Binding-site contacts:
Ligand atom N7 contacts residue ASP228 of chain 1.B at 2.7 Å (salt-bridge).
Ligand atom C8 contacts residue SER106 of chain 1.B at 3.9 Å.
Ligand atom C2 contacts residue VAL202 of chain 1.B at 4.0 Å (hydrophobic).
Ligand atom N7 contacts residue PHE182 of chain 1.B at 3.6 Å.
Ligand atom N3 contacts residue MET204 of chain 1.B at 3.4 Å.
Ligand atom N1 contacts residue GLN181 of chain 1.B at 4.0 Å.
Ligand atom C8 contacts residue SER227 of chain 1.B at 3.4 Å.
Ligand atom N7 contacts residue ALA107 of chain 1.B at 3.5 Å.
Ligand atom C6 contacts residue MET183 of chain 1.B at 3.8 Å (hydrophobic).
Ligand atom N9 contacts residue ALA107 of chain 1.B at 3.7 Å.
Ligand atom N1 contacts residue VAL202 of chain 1.B at 3.6 Å.
Ligand atom C6 contacts residue ASP228 of chain 1.B at 3.9 Å.
Ligand atom N6 contacts residue ASP228 of chain 1.B at 2.9 Å (salt-bridge).
Ligand atom C5 contacts residue ASP228 of chain 1.B at 3.8 Å.
Ligand atom N1 contacts residue PHE182 of chain 1.B at 3.6 Å.
Ligand atom C4 contacts residue GLU203 of chain 1.B at 3.9 Å.
Ligand atom C8 contacts residue PHE238 of chain 1.B at 3.9 Å (hydrophobic).
Ligand atom N6 contacts residue GLN234 of chain 1.B at 3.6 Å (h-bond).
Ligand atom C2 contacts residue MET183 of chain 1.B at 3.8 Å (hydrophobic).
Ligand atom N7 contacts residue SER227 of chain 1.B at 3.7 Å.
Ligand atom C2 contacts residue GLU203 of chain 1.B at 4.0 Å.
Ligand atom C4 contacts residue VAL202 of chain 1.B at 3.8 Å (hydrophobic).
Ligand atom C2 contacts residue PHE182 of chain 1.B at 3.9 Å (hydrophobic).
Ligand atom C6 contacts residue PHE182 of chain 1.B at 3.4 Å (hydrophobic).
Ligand atom C8 contacts residue GLY108 of chain 1.B at 3.6 Å.
Ligand atom N3 contacts residue VAL202 of chain 1.B at 3.9 Å.
Ligand atom N6 contacts residue MET183 of chain 1.B at 3.2 Å (h-bond).
Ligand atom C6 contacts residue VAL202 of chain 1.B at 4.0 Å (hydrophobic).
Ligand atom C2 contacts residue MET204 of chain 1.B at 3.8 Å (hydrophobic).
Ligand atom C2 contacts residue GLN181 of chain 1.B at 3.5 Å.
Ligand atom N9 contacts residue SER106 of chain 1.B at 4.0 Å.
Ligand atom N3 contacts residue GLU203 of chain 1.B at 3.4 Å.
Ligand atom C8 contacts residue ASP228 of chain 1.B at 3.5 Å.
Ligand atom N7 contacts residue GLY108 of chain 1.B at 3.4 Å (h-bond).
Ligand atom N6 contacts residue PHE182 of chain 1.B at 3.5 Å.
Ligand atom C8 contacts residue ALA107 of chain 1.B at 3.3 Å (hydrophobic).
Ligand atom C5 contacts residue PHE182 of chain 1.B at 3.4 Å (hydrophobic).
Ligand atom C5 contacts residue GLY108 of chain 1.B at 3.7 Å.
Ligand atom C4 contacts residue PHE182 of chain 1.B at 4.0 Å (hydrophobic).
Ligand atom N1 contacts residue MET183 of chain 1.B at 3.0 Å (h-bond).

Sequence of chain 1.B:
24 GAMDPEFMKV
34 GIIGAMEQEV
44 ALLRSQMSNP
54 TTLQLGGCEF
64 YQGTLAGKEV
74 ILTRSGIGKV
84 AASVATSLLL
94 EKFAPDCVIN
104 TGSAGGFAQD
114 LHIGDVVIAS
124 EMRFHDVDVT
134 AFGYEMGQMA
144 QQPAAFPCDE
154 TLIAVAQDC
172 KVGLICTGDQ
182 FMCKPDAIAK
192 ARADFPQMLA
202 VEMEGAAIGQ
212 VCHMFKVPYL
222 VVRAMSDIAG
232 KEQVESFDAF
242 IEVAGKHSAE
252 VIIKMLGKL

This protein binds this small molecule.
Small molecule (SMILES): Nc1ncnc2[nH]cnc12